This small molecule binds to this protein.
Small molecule (SMILES): OC[C@H]1O[C@@H](O)[C@H](O)[C@@H](O)[C@H]1O

Binding-site contacts:
Ligand atom O1 contacts residue MET426 of chain 1.B at 2.8 Å (h-bond).
Ligand atom O4 contacts residue ASP383 of chain 1.B at 3.5 Å (salt-bridge).
Ligand atom C4 contacts residue ASP243 of chain 1.B at 3.2 Å.
Ligand atom O6 contacts residue TRP314 of chain 1.B at 3.5 Å.
Ligand atom O2 contacts residue ASP383 of chain 1.B at 4.0 Å.
Ligand atom C6 contacts residue ASP244 of chain 1.B at 3.5 Å.
Ligand atom O2 contacts residue CYS425 of chain 1.B at 3.3 Å (h-bond).
Ligand atom O2 contacts residue TRP78 of chain 1.B at 4.1 Å.
Ligand atom O4 contacts residue LYS381 of chain 1.B at 3.2 Å (salt-bridge).
Ligand atom C3 contacts residue TRP211 of chain 1.B at 4.1 Å (hydrophobic).
Ligand atom O1 contacts residue ASP383 of chain 1.B at 2.7 Å (salt-bridge).
Ligand atom C4 contacts residue LYS381 of chain 1.B at 3.8 Å.
Ligand atom C1 contacts residue ASP447 of chain 1.B at 3.5 Å.
Ligand atom O3 contacts residue ARG443 of chain 1.B at 3.1 Å (salt-bridge).
Ligand atom C2 contacts residue CYS425 of chain 1.B at 3.8 Å (hydrophobic).
Ligand atom O1 contacts residue TRP314 of chain 1.B at 3.8 Å.
Ligand atom O2 contacts residue ARG443 of chain 1.B at 2.9 Å (salt-bridge).
Ligand atom O4 contacts residue TRP307 of chain 1.B at 3.0 Å (h-bond).
Ligand atom C3 contacts residue ARG443 of chain 1.B at 4.0 Å.
Ligand atom C3 contacts residue ASP447 of chain 1.B at 3.7 Å.
Ligand atom O5 contacts residue ASP383 of chain 1.B at 3.2 Å (salt-bridge).
Ligand atom C6 contacts residue TRP307 of chain 1.B at 4.0 Å (hydrophobic).
Ligand atom O6 contacts residue ASP244 of chain 1.B at 2.8 Å (salt-bridge).
Ligand atom C5 contacts residue TRP211 of chain 1.B at 3.5 Å (hydrophobic).
Ligand atom C6 contacts residue ASP243 of chain 1.B at 3.2 Å.
Ligand atom C5 contacts residue ASP243 of chain 1.B at 3.8 Å.
Ligand atom C2 contacts residue ASP383 of chain 1.B at 3.1 Å.
Ligand atom C4 contacts residue TRP211 of chain 1.B at 3.8 Å (hydrophobic).
Ligand atom O4 contacts residue ASP243 of chain 1.B at 2.7 Å (salt-bridge).
Ligand atom C2 contacts residue ARG443 of chain 1.B at 3.7 Å.
Ligand atom C1 contacts residue ASP383 of chain 1.B at 3.1 Å.
Ligand atom O6 contacts residue TRP211 of chain 1.B at 3.0 Å.
Ligand atom C6 contacts residue TRP211 of chain 1.B at 3.3 Å (hydrophobic).
Ligand atom C3 contacts residue LYS381 of chain 1.B at 3.7 Å.
Ligand atom C4 contacts residue ASP383 of chain 1.B at 4.2 Å.
Ligand atom O2 contacts residue ASP447 of chain 1.B at 2.5 Å (salt-bridge).
Ligand atom O3 contacts residue MET480 of chain 1.B at 3.4 Å.
Ligand atom O3 contacts residue LYS381 of chain 1.B at 2.8 Å (salt-bridge).
Ligand atom C2 contacts residue ASP447 of chain 1.B at 3.5 Å.
Ligand atom O5 contacts residue TRP314 of chain 1.B at 3.7 Å.

Sequence of chain 1.B:
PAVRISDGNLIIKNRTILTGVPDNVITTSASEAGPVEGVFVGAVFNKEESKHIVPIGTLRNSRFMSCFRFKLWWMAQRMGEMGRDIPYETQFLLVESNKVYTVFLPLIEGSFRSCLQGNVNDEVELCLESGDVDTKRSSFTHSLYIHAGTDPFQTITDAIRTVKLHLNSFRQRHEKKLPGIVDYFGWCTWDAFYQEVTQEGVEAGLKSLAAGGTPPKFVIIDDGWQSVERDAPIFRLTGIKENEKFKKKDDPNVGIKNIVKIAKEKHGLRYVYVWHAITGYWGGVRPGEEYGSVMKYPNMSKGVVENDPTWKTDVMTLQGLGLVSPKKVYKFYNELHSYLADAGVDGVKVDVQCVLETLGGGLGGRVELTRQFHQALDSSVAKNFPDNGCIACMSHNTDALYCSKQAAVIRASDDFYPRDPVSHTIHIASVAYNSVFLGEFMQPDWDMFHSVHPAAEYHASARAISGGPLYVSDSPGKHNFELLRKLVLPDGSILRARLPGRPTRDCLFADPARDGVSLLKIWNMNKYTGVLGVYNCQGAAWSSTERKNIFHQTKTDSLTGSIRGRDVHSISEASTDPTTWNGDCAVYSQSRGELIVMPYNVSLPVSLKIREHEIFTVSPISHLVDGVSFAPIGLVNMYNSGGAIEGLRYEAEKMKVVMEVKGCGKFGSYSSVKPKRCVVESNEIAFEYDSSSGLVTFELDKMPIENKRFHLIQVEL